This small molecule binds to this protein.
Small molecule (SMILES): Nc1nc2c(ncn2[C@@H]2O[C@H](CO[P](=O)(O)O[P](=O)(O)OP(O)(O)=S)[C@@H](O)[C@H]2O)c(=O)[nH]1

Binding-site contacts:
Ligand atom O1B contacts residue ALA15 of chain 1.F at 3.5 Å (h-bond).
Ligand atom S1G contacts residue ALA61 of chain 1.F at 3.4 Å.
Ligand atom N7 contacts residue PHE30 of chain 1.F at 3.9 Å.
Ligand atom N2 contacts residue LEU121 of chain 1.F at 4.0 Å.
Ligand atom PB contacts residue GLY14 of chain 1.F at 3.8 Å.
Ligand atom O6 contacts residue ALA161 of chain 1.F at 3.6 Å.
Ligand atom C4 contacts residue LYS118 of chain 1.F at 3.9 Å.
Ligand atom S1G contacts residue THR37 of chain 1.F at 3.3 Å (h-bond).
Ligand atom O6 contacts residue LYS162 of chain 1.F at 3.0 Å (salt-bridge).
Ligand atom O2G contacts residue GLY14 of chain 1.F at 3.1 Å.
Ligand atom O2B contacts residue CYS16 of chain 1.F at 3.6 Å (h-bond).
Ligand atom O1A contacts residue THR19 of chain 1.F at 3.0 Å (h-bond).
Ligand atom C4' contacts residue CYS20 of chain 1.F at 3.8 Å (hydrophobic).
Ligand atom O2A contacts residue GLY17 of chain 1.F at 3.4 Å (h-bond).
Ligand atom O2A contacts residue THR19 of chain 1.F at 3.3 Å (h-bond).
Ligand atom S1G contacts residue GLN63 of chain 1.F at 3.7 Å.
Ligand atom O2B contacts residue ALA15 of chain 1.F at 1.2 Å (h-bond).
Ligand atom O5' contacts residue THR19 of chain 1.F at 3.5 Å (h-bond).
Ligand atom C6 contacts residue LYS162 of chain 1.F at 3.4 Å.
Ligand atom PB contacts residue ALA15 of chain 1.F at 2.6 Å.
Ligand atom O5' contacts residue CYS20 of chain 1.F at 3.7 Å.
Ligand atom O3B contacts residue ALA15 of chain 1.F at 3.7 Å.
Ligand atom C8 contacts residue CYS20 of chain 1.F at 3.8 Å (hydrophobic).
Ligand atom O2G contacts residue LYS18 of chain 1.F at 3.2 Å (salt-bridge).
Ligand atom O2G contacts residue ALA15 of chain 1.F at 3.8 Å.
Ligand atom O3G contacts residue GLN63 of chain 1.F at 3.9 Å.
Ligand atom O3G contacts residue GLY14 of chain 1.F at 3.5 Å.
Ligand atom O4' contacts residue LYS118 of chain 1.F at 3.3 Å (salt-bridge).
Ligand atom PA contacts residue THR19 of chain 1.F at 3.4 Å.
Ligand atom PG contacts residue GLY14 of chain 1.F at 3.9 Å.
Ligand atom N9 contacts residue LYS118 of chain 1.F at 3.6 Å.
Ligand atom C3' contacts residue CYS20 of chain 1.F at 3.2 Å (hydrophobic).
Ligand atom O2A contacts residue LYS18 of chain 1.F at 3.9 Å.
Ligand atom C5' contacts residue CYS20 of chain 1.F at 3.4 Å (hydrophobic).
Ligand atom O3A contacts residue ALA15 of chain 1.F at 3.1 Å.
Ligand atom C1' contacts residue LYS118 of chain 1.F at 3.8 Å.
Ligand atom O2B contacts residue GLY14 of chain 1.F at 2.3 Å.
Ligand atom N1 contacts residue LYS162 of chain 1.F at 3.0 Å.
Ligand atom C5' contacts residue GLY17 of chain 1.F at 3.3 Å.
Ligand atom O2A contacts residue CYS16 of chain 1.F at 4.0 Å.

Sequence of chain 1.F:
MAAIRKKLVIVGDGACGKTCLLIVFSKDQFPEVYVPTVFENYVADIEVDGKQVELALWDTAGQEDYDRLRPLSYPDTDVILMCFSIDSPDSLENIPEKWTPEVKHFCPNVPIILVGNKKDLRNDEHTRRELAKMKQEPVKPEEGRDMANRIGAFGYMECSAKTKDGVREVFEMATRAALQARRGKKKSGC